This protein binds this small molecule.
Small molecule (SMILES): CCCCCCCC(=O)OC[C@H](COP(=O)(O)O[C@@H]1[C@H](O)[C@H](O)[C@@H](OP(=O)(O)O)[C@H](OP(=O)(O)O)[C@H]1O)OC(=O)CCCCCCC

Sequence of chain 1.A:
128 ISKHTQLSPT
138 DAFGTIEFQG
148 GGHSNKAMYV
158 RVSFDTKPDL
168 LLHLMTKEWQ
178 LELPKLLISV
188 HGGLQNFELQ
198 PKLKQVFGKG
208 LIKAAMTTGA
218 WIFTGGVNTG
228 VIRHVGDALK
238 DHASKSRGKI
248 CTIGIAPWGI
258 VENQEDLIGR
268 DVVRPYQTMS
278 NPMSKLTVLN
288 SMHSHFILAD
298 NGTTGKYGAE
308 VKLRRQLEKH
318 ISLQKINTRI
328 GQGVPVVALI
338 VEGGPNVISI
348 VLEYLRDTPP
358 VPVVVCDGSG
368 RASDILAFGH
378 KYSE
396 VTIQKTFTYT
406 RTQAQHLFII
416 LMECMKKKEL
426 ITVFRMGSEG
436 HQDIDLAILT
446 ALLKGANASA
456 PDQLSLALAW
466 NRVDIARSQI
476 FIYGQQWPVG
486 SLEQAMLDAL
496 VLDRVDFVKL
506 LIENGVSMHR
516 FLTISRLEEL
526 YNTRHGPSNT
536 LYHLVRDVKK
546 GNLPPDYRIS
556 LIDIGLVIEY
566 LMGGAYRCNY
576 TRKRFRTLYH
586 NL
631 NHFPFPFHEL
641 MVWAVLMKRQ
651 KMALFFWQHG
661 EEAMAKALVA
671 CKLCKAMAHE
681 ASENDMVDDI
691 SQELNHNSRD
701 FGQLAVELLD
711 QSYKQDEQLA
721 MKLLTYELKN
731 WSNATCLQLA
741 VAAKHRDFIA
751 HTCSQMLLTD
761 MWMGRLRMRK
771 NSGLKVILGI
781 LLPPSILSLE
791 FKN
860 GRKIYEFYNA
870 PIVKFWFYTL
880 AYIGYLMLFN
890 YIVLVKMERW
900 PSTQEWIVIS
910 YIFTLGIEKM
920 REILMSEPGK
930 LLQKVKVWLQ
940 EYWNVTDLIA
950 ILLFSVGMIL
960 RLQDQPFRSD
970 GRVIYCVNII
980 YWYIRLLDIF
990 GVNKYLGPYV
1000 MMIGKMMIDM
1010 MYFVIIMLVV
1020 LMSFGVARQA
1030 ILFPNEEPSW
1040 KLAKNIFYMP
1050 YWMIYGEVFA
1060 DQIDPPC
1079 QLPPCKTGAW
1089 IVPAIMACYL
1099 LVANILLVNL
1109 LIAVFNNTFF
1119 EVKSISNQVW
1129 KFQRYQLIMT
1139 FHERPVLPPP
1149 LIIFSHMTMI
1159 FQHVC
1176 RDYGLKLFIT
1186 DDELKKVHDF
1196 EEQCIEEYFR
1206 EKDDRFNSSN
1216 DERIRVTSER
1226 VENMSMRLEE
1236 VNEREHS

Binding-site contacts:
Ligand atom C2A contacts residue TRP875 of chain 1.A at 4.4 Å (hydrophobic).
Ligand atom C5B contacts residue PHE989 of chain 1.A at 3.8 Å (hydrophobic).
Ligand atom C6B contacts residue THR878 of chain 1.A at 4.4 Å.
Ligand atom C5B contacts residue ILE988 of chain 1.A at 3.8 Å (hydrophobic).
Ligand atom C3C contacts residue ASN992 of chain 1.A at 3.5 Å.
Ligand atom O3C contacts residue VAL991 of chain 1.A at 4.3 Å.
Ligand atom P4 contacts residue TYR994 of chain 1.A at 4.1 Å.
Ligand atom C1B contacts residue VAL991 of chain 1.A at 4.4 Å (hydrophobic).
Ligand atom C4 contacts residue LYS993 of chain 1.A at 3.6 Å.
Ligand atom O1A contacts residue GLY773 of chain 1.A at 4.3 Å.
Ligand atom O1A contacts residue SER772 of chain 1.A at 4.1 Å.
Ligand atom P5 contacts residue LYS993 of chain 1.A at 3.6 Å.
Ligand atom O11 contacts residue SER772 of chain 1.A at 4.1 Å.
Ligand atom O2C contacts residue TRP875 of chain 1.A at 3.4 Å.
Ligand atom C3A contacts residue LEU774 of chain 1.A at 4.3 Å (hydrophobic).
Ligand atom C5 contacts residue LYS993 of chain 1.A at 3.4 Å.
Ligand atom C5B contacts residue THR878 of chain 1.A at 4.0 Å.
Ligand atom O4 contacts residue LYS993 of chain 1.A at 2.7 Å (salt-bridge).
Ligand atom O43 contacts residue TYR994 of chain 1.A at 3.9 Å.
Ligand atom C8B contacts residue ILE882 of chain 1.A at 3.8 Å (hydrophobic).
Ligand atom C7B contacts residue THR878 of chain 1.A at 4.4 Å.
Ligand atom P4 contacts residue LYS993 of chain 1.A at 3.8 Å.
Ligand atom C1B contacts residue ASN992 of chain 1.A at 4.2 Å.
Ligand atom C2B contacts residue VAL991 of chain 1.A at 3.6 Å (hydrophobic).
Ligand atom O3C contacts residue TRP875 of chain 1.A at 4.0 Å.
Ligand atom C7B contacts residue ILE882 of chain 1.A at 4.2 Å (hydrophobic).
Ligand atom C3 contacts residue LYS993 of chain 1.A at 4.3 Å.
Ligand atom O53 contacts residue LYS993 of chain 1.A at 2.5 Å (salt-bridge).
Ligand atom C4B contacts residue ILE988 of chain 1.A at 4.2 Å (hydrophobic).
Ligand atom C3B contacts residue TRP875 of chain 1.A at 3.9 Å (hydrophobic).
Ligand atom C2B contacts residue ILE988 of chain 1.A at 4.2 Å (hydrophobic).
Ligand atom C4B contacts residue PHE989 of chain 1.A at 3.6 Å (hydrophobic).
Ligand atom O1A contacts residue LEU774 of chain 1.A at 3.3 Å.
Ligand atom C8B contacts residue PHE989 of chain 1.A at 3.9 Å (hydrophobic).
Ligand atom O3C contacts residue ASN992 of chain 1.A at 4.3 Å.
Ligand atom O5 contacts residue LYS993 of chain 1.A at 3.7 Å.
Ligand atom O42 contacts residue LYS993 of chain 1.A at 3.7 Å.
Ligand atom O42 contacts residue TYR994 of chain 1.A at 3.4 Å (h-bond).
Ligand atom O1B contacts residue ASN992 of chain 1.A at 3.8 Å.
Ligand atom C1A contacts residue TRP875 of chain 1.A at 4.1 Å (hydrophobic).